This small molecule binds to this protein.
Small molecule (SMILES): C[C@H]1C(=O)N(c2ccc(SC(F)(F)F)cc2)C(=O)N1Cc1ccnc2[nH]ccc12

Sequence of chain 1.A:
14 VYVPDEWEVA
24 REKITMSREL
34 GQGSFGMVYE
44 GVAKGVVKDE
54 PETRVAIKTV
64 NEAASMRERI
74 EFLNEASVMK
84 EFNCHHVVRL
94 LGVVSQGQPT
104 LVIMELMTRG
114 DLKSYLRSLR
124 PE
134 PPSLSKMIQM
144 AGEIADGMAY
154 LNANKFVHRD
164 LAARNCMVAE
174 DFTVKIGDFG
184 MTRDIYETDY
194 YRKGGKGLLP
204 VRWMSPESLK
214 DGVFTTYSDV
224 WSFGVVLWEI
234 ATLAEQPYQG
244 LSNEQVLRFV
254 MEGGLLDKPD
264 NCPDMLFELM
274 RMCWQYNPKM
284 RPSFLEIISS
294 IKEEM

Binding-site contacts:
Ligand atom F25 contacts residue PHE159 of chain 1.A at 3.2 Å.
Ligand atom F26 contacts residue PHE159 of chain 1.A at 3.6 Å.
Ligand atom N5 contacts residue MET110 of chain 1.A at 2.9 Å (h-bond).
Ligand atom C8 contacts residue MET170 of chain 1.A at 3.5 Å (hydrophobic).
Ligand atom C8 contacts residue LEU33 of chain 1.A at 3.6 Å (hydrophobic).
Ligand atom C16 contacts residue ASP181 of chain 1.A at 3.2 Å.
Ligand atom C21 contacts residue GLY180 of chain 1.A at 3.6 Å.
Ligand atom C9 contacts residue LEU33 of chain 1.A at 3.6 Å (hydrophobic).
Ligand atom N7 contacts residue MET110 of chain 1.A at 2.9 Å (h-bond).
Ligand atom N14 contacts residue MET107 of chain 1.A at 3.8 Å.
Ligand atom F24 contacts residue GLY180 of chain 1.A at 3.4 Å.
Ligand atom O27 contacts residue LYS61 of chain 1.A at 3.1 Å.
Ligand atom F25 contacts residue LEU154 of chain 1.A at 3.4 Å.
Ligand atom O27 contacts residue MET107 of chain 1.A at 3.3 Å (h-bond).
Ligand atom F26 contacts residue HIS161 of chain 1.A at 3.7 Å.
Ligand atom F24 contacts residue VAL90 of chain 1.A at 3.6 Å.
Ligand atom C19 contacts residue MET82 of chain 1.A at 3.5 Å (hydrophobic).
Ligand atom C9 contacts residue PHE182 of chain 1.A at 3.5 Å (hydrophobic).
Ligand atom N5 contacts residue LEU109 of chain 1.A at 3.6 Å.
Ligand atom C4 contacts residue GLU108 of chain 1.A at 3.3 Å.
Ligand atom C4 contacts residue MET110 of chain 1.A at 3.6 Å (hydrophobic).
Ligand atom C21 contacts residue ASP181 of chain 1.A at 3.7 Å.
Ligand atom C6 contacts residue MET110 of chain 1.A at 3.6 Å (hydrophobic).
Ligand atom C17 contacts residue ASP181 of chain 1.A at 3.1 Å.
Ligand atom C20 contacts residue MET82 of chain 1.A at 3.8 Å (hydrophobic).
Ligand atom C13 contacts residue MET107 of chain 1.A at 3.4 Å (hydrophobic).
Ligand atom C6 contacts residue MET170 of chain 1.A at 3.7 Å (hydrophobic).
Ligand atom F26 contacts residue GLY180 of chain 1.A at 3.7 Å.
Ligand atom N14 contacts residue ASP181 of chain 1.A at 3.0 Å (salt-bridge).
Ligand atom C20 contacts residue GLY180 of chain 1.A at 3.7 Å.
Ligand atom C15 contacts residue ASP181 of chain 1.A at 3.2 Å.
Ligand atom O28 contacts residue GLY180 of chain 1.A at 3.6 Å.
Ligand atom S22 contacts residue MET82 of chain 1.A at 3.6 Å (h-bond).
Ligand atom C9 contacts residue MET170 of chain 1.A at 3.2 Å (hydrophobic).
Ligand atom C18 contacts residue MET82 of chain 1.A at 3.5 Å (hydrophobic).
Ligand atom C1 contacts residue MET170 of chain 1.A at 3.4 Å (hydrophobic).
Ligand atom O28 contacts residue ASP181 of chain 1.A at 3.1 Å (salt-bridge).
Ligand atom C13 contacts residue ASP181 of chain 1.A at 3.5 Å.
Ligand atom F26 contacts residue ASP181 of chain 1.A at 3.7 Å.
Ligand atom F24 contacts residue ILE179 of chain 1.A at 3.5 Å.